This small molecule binds to this protein.
Small molecule (SMILES): CC(C)C[C@H](NC(=O)[C@H](CC(C)C)NC(=O)[C@H](CC(C)C)NC(=O)[C@H](CCCCN)NC(=O)[C@@H](NC(=O)[C@@H](NC(=O)[C@@H](N)CCC(=O)O)C(C)C)C(C)C)C(=O)N[C@@H](CCC(=O)O)C(=O)N[C@@H](Cc1cnc[nH]1)C(=O)NCC(=O)N[C@@H](C)C(=O)N[C@@H](CC(=O)O)C(=O)N[C@H](C(=O)N[C@@H](CC(=O)O)C(=O)N[C@@H](C)C(=O)N[C@@H](CCC(N)=O)C(=O)N[C@@H](CC(=O)O)C(=O)N[C@H](C=O)CCCCN)C(C)C

Sequence of chain 2.A:
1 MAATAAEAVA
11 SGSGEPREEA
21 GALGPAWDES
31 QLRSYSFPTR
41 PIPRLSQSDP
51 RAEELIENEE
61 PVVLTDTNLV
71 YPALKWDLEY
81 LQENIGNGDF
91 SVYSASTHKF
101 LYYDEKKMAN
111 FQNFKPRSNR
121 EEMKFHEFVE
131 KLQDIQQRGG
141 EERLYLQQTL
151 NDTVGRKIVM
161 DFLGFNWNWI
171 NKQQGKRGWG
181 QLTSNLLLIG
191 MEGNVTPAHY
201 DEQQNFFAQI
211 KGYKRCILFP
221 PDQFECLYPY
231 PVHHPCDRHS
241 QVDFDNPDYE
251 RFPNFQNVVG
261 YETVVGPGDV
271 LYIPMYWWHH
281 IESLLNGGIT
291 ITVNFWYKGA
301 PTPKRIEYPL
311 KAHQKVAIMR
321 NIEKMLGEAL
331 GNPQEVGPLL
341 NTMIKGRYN

Sequence of chain 1.A:
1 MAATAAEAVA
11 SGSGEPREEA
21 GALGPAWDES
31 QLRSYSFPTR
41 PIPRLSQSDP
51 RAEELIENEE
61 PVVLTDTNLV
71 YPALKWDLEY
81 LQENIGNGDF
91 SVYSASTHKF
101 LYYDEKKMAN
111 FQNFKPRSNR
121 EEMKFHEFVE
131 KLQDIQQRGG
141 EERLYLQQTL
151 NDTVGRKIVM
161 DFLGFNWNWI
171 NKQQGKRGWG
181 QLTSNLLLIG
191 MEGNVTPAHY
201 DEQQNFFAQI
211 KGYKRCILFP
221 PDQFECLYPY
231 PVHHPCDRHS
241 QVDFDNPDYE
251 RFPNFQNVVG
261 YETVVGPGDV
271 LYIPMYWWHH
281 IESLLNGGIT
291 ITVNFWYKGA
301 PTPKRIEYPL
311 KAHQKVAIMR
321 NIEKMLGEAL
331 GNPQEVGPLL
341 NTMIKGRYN

Binding-site contacts:
Ligand atom O contacts residue GLN203 of chain 2.A at 2.9 Å (h-bond).
Ligand atom CD2 contacts residue GLN314 of chain 2.A at 3.6 Å.
Ligand atom NE2 contacts residue TYR102 of chain 2.A at 3.6 Å.
Ligand atom OD1 contacts residue ARG238 of chain 2.A at 2.9 Å (salt-bridge).
Ligand atom CD contacts residue GLU105 of chain 2.A at 3.5 Å.
Ligand atom N contacts residue ASP201 of chain 2.A at 3.5 Å (salt-bridge).
Ligand atom CB contacts residue GLU202 of chain 2.A at 3.4 Å.
Ligand atom NZ contacts residue PRO303 of chain 2.A at 2.9 Å (h-bond).
Ligand atom O contacts residue TYR102 of chain 2.A at 3.3 Å (h-bond).
Ligand atom CB contacts residue TYR276 of chain 2.A at 3.2 Å (hydrophobic).
Ligand atom OD2 contacts residue HIS199 of chain 2.A at 3.5 Å (h-bond).
Ligand atom CG1 contacts residue TYR308 of chain 2.A at 3.6 Å (hydrophobic).
Ligand atom OD2 contacts residue HIS239 of chain 2.A at 2.9 Å.
Ligand atom N contacts residue GLU202 of chain 2.A at 3.2 Å (salt-bridge).
Ligand atom OD2 contacts residue TYR102 of chain 2.A at 3.3 Å.
Ligand atom CA contacts residue TYR102 of chain 2.A at 3.4 Å (hydrophobic).
Ligand atom CG contacts residue HIS239 of chain 2.A at 3.5 Å.
Ligand atom O contacts residue ILE318 of chain 2.A at 3.4 Å.
Ligand atom C contacts residue GLU202 of chain 2.A at 3.5 Å.
Ligand atom N contacts residue TYR102 of chain 2.A at 3.4 Å (h-bond).
Ligand atom CG1 contacts residue TRP296 of chain 2.A at 3.6 Å (hydrophobic).
Ligand atom NZ contacts residue LYS304 of chain 2.A at 3.0 Å (salt-bridge).
Ligand atom OE1 contacts residue ASP104 of chain 2.A at 3.5 Å (salt-bridge).
Ligand atom OD1 contacts residue HIS239 of chain 2.A at 3.3 Å (h-bond).
Ligand atom O contacts residue ARG238 of chain 2.A at 3.3 Å (salt-bridge).
Ligand atom NE2 contacts residue GLU105 of chain 2.A at 3.2 Å (salt-bridge).
Ligand atom O contacts residue GLU202 of chain 2.A at 2.8 Å (salt-bridge).
Ligand atom N contacts residue TYR102 of chain 2.A at 3.6 Å.
Ligand atom C contacts residue ASN321 of chain 2.A at 3.2 Å.
Ligand atom NZ contacts residue GLN203 of chain 2.A at 3.3 Å (h-bond).
Ligand atom NE2 contacts residue TYR103 of chain 2.A at 2.9 Å (h-bond).
Ligand atom O contacts residue GLU202 of chain 2.A at 3.5 Å (salt-bridge).
Ligand atom OE1 contacts residue GLU105 of chain 2.A at 3.2 Å (salt-bridge).
Ligand atom O contacts residue ASN321 of chain 2.A at 2.8 Å (h-bond).
Ligand atom CE contacts residue SER184 of chain 2.A at 3.3 Å.
Ligand atom O contacts residue ASN321 of chain 2.A at 2.6 Å (h-bond).
Ligand atom C contacts residue TYR102 of chain 2.A at 3.3 Å (hydrophobic).
Ligand atom NZ contacts residue THR183 of chain 2.A at 3.3 Å (h-bond).
Ligand atom N contacts residue GLU202 of chain 2.A at 3.4 Å (salt-bridge).
Ligand atom C contacts residue ARG238 of chain 2.A at 3.3 Å.